Binding-site contacts:
Ligand atom O5 contacts residue ASN249 of chain 1.D at 3.7 Å.
Ligand atom N2 contacts residue ASN246 of chain 1.D at 2.9 Å (h-bond).
Ligand atom C1 contacts residue ASN246 of chain 1.D at 1.4 Å.
Ligand atom C3 contacts residue ASN246 of chain 1.D at 3.8 Å.
Ligand atom C7 contacts residue ASN246 of chain 1.D at 3.8 Å.
Ligand atom O6 contacts residue ASN249 of chain 1.D at 3.8 Å.
Ligand atom C2 contacts residue ASN246 of chain 1.D at 2.5 Å.
Ligand atom O5 contacts residue THR248 of chain 1.D at 3.7 Å.
Ligand atom C1 contacts residue THR248 of chain 1.D at 3.2 Å.
Ligand atom O5 contacts residue ASN246 of chain 1.D at 2.4 Å (h-bond).
Ligand atom C5 contacts residue THR248 of chain 1.D at 4.0 Å.
Ligand atom C2 contacts residue THR248 of chain 1.D at 4.4 Å.
Ligand atom C5 contacts residue ASN246 of chain 1.D at 3.7 Å.
Ligand atom C4 contacts residue ASN246 of chain 1.D at 4.2 Å.
Ligand atom O6 contacts residue THR248 of chain 1.D at 4.0 Å.
Ligand atom C1 contacts residue ASN249 of chain 1.D at 4.1 Å.
Ligand atom O7 contacts residue ASN246 of chain 1.D at 4.3 Å.

Sequence of chain 1.D:
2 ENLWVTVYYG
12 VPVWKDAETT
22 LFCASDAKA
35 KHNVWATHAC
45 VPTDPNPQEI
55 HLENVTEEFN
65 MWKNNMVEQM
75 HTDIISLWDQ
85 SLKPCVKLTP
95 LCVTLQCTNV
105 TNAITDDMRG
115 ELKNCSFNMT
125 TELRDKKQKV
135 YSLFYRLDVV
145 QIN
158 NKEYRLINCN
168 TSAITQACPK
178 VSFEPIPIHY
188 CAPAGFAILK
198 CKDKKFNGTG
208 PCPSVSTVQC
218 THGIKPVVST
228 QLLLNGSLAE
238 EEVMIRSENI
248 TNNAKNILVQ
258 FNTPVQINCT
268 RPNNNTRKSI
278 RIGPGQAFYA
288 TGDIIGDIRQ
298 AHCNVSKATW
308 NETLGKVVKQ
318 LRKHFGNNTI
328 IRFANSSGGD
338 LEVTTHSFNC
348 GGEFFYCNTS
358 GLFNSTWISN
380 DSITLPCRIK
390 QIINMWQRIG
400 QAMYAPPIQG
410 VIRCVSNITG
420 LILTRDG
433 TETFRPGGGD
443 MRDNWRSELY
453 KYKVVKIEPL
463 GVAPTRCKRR

A small-molecule ligand and the protein it binds are described below.
Small molecule (SMILES): CC(=O)N[C@@H]1[C@@H](O)[C@H](O)[C@@H](CO)O[C@H]1O